Sequence of chain 2.D:
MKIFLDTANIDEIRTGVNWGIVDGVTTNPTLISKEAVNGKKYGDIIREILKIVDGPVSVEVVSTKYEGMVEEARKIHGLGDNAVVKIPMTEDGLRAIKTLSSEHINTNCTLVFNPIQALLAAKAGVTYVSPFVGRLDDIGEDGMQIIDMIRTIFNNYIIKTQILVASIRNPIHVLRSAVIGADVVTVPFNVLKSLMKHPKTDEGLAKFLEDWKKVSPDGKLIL

The small molecule below binds the protein below.
Small molecule (SMILES): O=C(CO)[C@@H](O)[C@H](O)[C@H](O)COP(=O)(O)O

Sequence of chain 2.E:
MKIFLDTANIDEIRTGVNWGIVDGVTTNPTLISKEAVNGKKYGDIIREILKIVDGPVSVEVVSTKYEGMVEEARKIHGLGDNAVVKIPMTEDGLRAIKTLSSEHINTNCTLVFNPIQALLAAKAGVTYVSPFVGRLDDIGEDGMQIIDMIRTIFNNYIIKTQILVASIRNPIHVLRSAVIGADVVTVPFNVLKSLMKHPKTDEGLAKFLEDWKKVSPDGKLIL

Binding-site contacts:
Ligand atom C5 contacts residue ASN28 of chain 2.D at 3.8 Å.
Ligand atom O1 contacts residue ASN108 of chain 2.D at 3.5 Å (h-bond).
Ligand atom C3 contacts residue ASP6 of chain 2.D at 3.5 Å.
Ligand atom O2P contacts residue ARG135 of chain 2.D at 2.7 Å (salt-bridge).
Ligand atom O1P contacts residue ARG169 of chain 2.D at 3.8 Å.
Ligand atom O4 contacts residue LYS86 of chain 2.D at 3.5 Å (salt-bridge).
Ligand atom C1 contacts residue LYS86 of chain 2.D at 2.4 Å.
Ligand atom O1 contacts residue ALA166 of chain 2.D at 3.9 Å.
Ligand atom C2 contacts residue LYS86 of chain 2.D at 1.3 Å.
Ligand atom C2 contacts residue THR110 of chain 2.D at 3.8 Å.
Ligand atom O1 contacts residue LEU164 of chain 2.D at 3.9 Å.
Ligand atom O1 contacts residue THR26 of chain 2.D at 3.8 Å.
Ligand atom O3P contacts residue ARG135 of chain 2.D at 2.8 Å (salt-bridge).
Ligand atom O3P contacts residue ARG169 of chain 2.D at 3.6 Å (salt-bridge).
Ligand atom O3 contacts residue ASP6 of chain 2.D at 2.8 Å (salt-bridge).
Ligand atom P contacts residue ARG135 of chain 2.D at 3.7 Å.
Ligand atom O1P contacts residue SER167 of chain 2.D at 3.9 Å.
Ligand atom C4 contacts residue LYS86 of chain 2.D at 3.5 Å.
Ligand atom O3 contacts residue LYS86 of chain 2.D at 2.6 Å (salt-bridge).
Ligand atom C1 contacts residue THR110 of chain 2.D at 3.4 Å.
Ligand atom O3 contacts residue ASN28 of chain 2.D at 3.4 Å (h-bond).
Ligand atom C3 contacts residue LYS86 of chain 2.D at 2.4 Å.
Ligand atom O4 contacts residue ASN28 of chain 2.D at 2.8 Å (h-bond).
Ligand atom O3 contacts residue THR26 of chain 2.D at 3.8 Å.
Ligand atom O3 contacts residue LEU31 of chain 2.D at 3.9 Å.
Ligand atom O1 contacts residue LYS86 of chain 2.D at 3.1 Å (salt-bridge).
Ligand atom O6 contacts residue SER167 of chain 2.D at 3.3 Å.
Ligand atom C5 contacts residue ASP6 of chain 2.D at 3.1 Å.
Ligand atom O5 contacts residue ASP6 of chain 2.D at 2.6 Å (salt-bridge).
Ligand atom O4 contacts residue PHE132 of chain 2.D at 3.3 Å.
Ligand atom O5 contacts residue SER167 of chain 2.D at 2.9 Å (h-bond).
Ligand atom P contacts residue SER167 of chain 2.D at 3.5 Å.
Ligand atom C4 contacts residue PHE132 of chain 2.D at 3.5 Å (hydrophobic).
Ligand atom C1 contacts residue SER130 of chain 2.D at 3.4 Å.
Ligand atom O5 contacts residue ALA166 of chain 2.D at 3.4 Å.
Ligand atom C4 contacts residue ASN28 of chain 2.D at 3.7 Å.
Ligand atom O3P contacts residue SER167 of chain 2.D at 2.5 Å (h-bond).
Ligand atom O3 contacts residue THR27 of chain 2.D at 3.5 Å (h-bond).
Ligand atom C6 contacts residue PHE132 of chain 2.D at 3.5 Å (hydrophobic).
Ligand atom O1 contacts residue SER130 of chain 2.D at 2.9 Å (h-bond).